Sequence of chain 1.N:
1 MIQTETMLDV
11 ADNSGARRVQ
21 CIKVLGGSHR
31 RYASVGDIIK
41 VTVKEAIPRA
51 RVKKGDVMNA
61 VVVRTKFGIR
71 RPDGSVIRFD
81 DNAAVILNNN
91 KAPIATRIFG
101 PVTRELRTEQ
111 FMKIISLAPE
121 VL

This protein binds this small molecule.
Small molecule (SMILES): NCCC[C@H](N)CC(=O)NCCC[C@H](N)CC(=O)NCCC[C@H](N)CC(=O)N[C@@H]1[C@H](O)[C@@H](OC(N)=O)[C@@H](CO)O[C@H]1NC1=N[C@@H]2C(=O)NC[C@@H](O)[C@H]2N1

Binding-site contacts:
Ligand atom C21 contacts residue ARG97 of chain 1.N at 4.0 Å.
Ligand atom N23 contacts residue ARG97 of chain 1.N at 4.1 Å.
Ligand atom O22 contacts residue ARG97 of chain 1.N at 3.2 Å.